Binding-site contacts:
Ligand atom CAI contacts residue LEU176 of chain 1.A at 3.9 Å (hydrophobic).
Ligand atom CAH contacts residue HIS162 of chain 1.A at 3.9 Å.
Ligand atom OAB contacts residue HIS119 of chain 1.A at 3.5 Å (h-bond).
Ligand atom OAC contacts residue ALA85 of chain 1.A at 3.9 Å.
Ligand atom OAA contacts residue ARG83 of chain 1.A at 3.4 Å (salt-bridge).
Ligand atom OAB contacts residue HIS162 of chain 1.A at 3.9 Å.
Ligand atom CAF contacts residue LEU176 of chain 1.A at 3.7 Å (hydrophobic).
Ligand atom CAK contacts residue ARG127 of chain 1.A at 3.5 Å.
Ligand atom OAD contacts residue FE1 of chain 1.B at 1.6 Å.
Ligand atom OAD contacts residue HIS160 of chain 1.A at 3.8 Å.
Ligand atom CAE contacts residue ILE178 of chain 1.A at 3.9 Å (hydrophobic).
Ligand atom CAJ contacts residue FE1 of chain 1.B at 2.9 Å.
Ligand atom CAH contacts residue ASP174 of chain 1.A at 4.0 Å.
Ligand atom CAK contacts residue FE1 of chain 1.B at 3.5 Å.
Ligand atom CAE contacts residue ASP174 of chain 1.A at 3.9 Å.
Ligand atom OAB contacts residue FE1 of chain 1.B at 2.3 Å.
Ligand atom CAK contacts residue ARG83 of chain 1.A at 3.8 Å.
Ligand atom CAG contacts residue ASP174 of chain 1.A at 2.2 Å.
Ligand atom CAG contacts residue ARG127 of chain 1.A at 3.8 Å.
Ligand atom OAB contacts residue ARG83 of chain 1.A at 3.0 Å (salt-bridge).
Ligand atom OAA contacts residue HIS162 of chain 1.A at 3.0 Å (h-bond).
Ligand atom OAD contacts residue HIS119 of chain 1.A at 3.1 Å (h-bond).
Ligand atom OAA contacts residue ASP174 of chain 1.A at 3.6 Å (salt-bridge).
Ligand atom CAG contacts residue ARG83 of chain 1.A at 3.8 Å.
Ligand atom OAC contacts residue TYR104 of chain 1.A at 3.1 Å (h-bond).
Ligand atom CAH contacts residue ARG83 of chain 1.A at 3.3 Å.
Ligand atom OAB contacts residue ARG127 of chain 1.A at 3.9 Å.
Ligand atom CAH contacts residue FE1 of chain 1.B at 3.2 Å.
Ligand atom OAA contacts residue ARG127 of chain 1.A at 3.4 Å (salt-bridge).
Ligand atom OAD contacts residue MET46 of chain 2.A at 3.9 Å.
Ligand atom OAC contacts residue ASP174 of chain 1.A at 2.5 Å (salt-bridge).
Ligand atom CAH contacts residue ARG127 of chain 1.A at 3.4 Å.
Ligand atom CAF contacts residue MET46 of chain 2.A at 3.7 Å (hydrophobic).
Ligand atom OAA contacts residue GLN108 of chain 1.A at 3.3 Å (h-bond).
Ligand atom CAK contacts residue ASP174 of chain 1.A at 3.4 Å.
Ligand atom OAD contacts residue HIS121 of chain 1.A at 2.8 Å (h-bond).
Ligand atom CAE contacts residue LEU176 of chain 1.A at 3.7 Å (hydrophobic).
Ligand atom OAB contacts residue HIS160 of chain 1.A at 3.2 Å (h-bond).
Ligand atom CAI contacts residue ASP174 of chain 1.A at 2.6 Å.
Ligand atom CAG contacts residue GLN108 of chain 1.A at 3.7 Å.

Sequence of chain 2.A:
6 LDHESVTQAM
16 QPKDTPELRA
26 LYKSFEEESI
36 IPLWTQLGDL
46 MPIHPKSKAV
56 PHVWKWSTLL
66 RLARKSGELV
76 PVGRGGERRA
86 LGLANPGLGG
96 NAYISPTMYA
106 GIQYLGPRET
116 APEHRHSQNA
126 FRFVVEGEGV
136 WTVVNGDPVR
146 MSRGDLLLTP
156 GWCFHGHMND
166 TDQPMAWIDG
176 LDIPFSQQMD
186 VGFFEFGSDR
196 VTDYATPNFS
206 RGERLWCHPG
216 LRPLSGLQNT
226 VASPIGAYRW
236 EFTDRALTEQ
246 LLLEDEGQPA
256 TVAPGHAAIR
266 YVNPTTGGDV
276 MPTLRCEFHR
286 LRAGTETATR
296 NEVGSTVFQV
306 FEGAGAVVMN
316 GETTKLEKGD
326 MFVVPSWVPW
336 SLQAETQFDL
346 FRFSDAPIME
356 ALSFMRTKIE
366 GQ

Sequence of chain 1.A:
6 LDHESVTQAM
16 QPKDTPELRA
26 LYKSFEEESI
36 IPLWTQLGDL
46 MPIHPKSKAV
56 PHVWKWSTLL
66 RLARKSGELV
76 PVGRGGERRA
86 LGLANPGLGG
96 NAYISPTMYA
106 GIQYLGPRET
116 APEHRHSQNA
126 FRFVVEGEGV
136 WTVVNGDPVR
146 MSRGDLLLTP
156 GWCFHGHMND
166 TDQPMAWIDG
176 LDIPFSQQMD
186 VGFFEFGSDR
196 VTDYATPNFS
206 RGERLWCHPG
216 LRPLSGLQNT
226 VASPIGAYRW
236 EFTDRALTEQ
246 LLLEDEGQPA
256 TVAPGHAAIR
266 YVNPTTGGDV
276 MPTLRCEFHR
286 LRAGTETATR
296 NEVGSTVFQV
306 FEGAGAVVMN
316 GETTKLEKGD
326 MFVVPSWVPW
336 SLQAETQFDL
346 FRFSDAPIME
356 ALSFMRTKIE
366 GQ

The small molecule below binds the protein below.
Small molecule (SMILES): O=C(O)c1cc(O)ccc1O